A small-molecule ligand and the protein it binds are described below.
Small molecule (SMILES): CC(=O)N[C@@H]1[C@@H](O)[C@H](O)[C@@H](CO)O[C@H]1O

Sequence of chain 1.A:
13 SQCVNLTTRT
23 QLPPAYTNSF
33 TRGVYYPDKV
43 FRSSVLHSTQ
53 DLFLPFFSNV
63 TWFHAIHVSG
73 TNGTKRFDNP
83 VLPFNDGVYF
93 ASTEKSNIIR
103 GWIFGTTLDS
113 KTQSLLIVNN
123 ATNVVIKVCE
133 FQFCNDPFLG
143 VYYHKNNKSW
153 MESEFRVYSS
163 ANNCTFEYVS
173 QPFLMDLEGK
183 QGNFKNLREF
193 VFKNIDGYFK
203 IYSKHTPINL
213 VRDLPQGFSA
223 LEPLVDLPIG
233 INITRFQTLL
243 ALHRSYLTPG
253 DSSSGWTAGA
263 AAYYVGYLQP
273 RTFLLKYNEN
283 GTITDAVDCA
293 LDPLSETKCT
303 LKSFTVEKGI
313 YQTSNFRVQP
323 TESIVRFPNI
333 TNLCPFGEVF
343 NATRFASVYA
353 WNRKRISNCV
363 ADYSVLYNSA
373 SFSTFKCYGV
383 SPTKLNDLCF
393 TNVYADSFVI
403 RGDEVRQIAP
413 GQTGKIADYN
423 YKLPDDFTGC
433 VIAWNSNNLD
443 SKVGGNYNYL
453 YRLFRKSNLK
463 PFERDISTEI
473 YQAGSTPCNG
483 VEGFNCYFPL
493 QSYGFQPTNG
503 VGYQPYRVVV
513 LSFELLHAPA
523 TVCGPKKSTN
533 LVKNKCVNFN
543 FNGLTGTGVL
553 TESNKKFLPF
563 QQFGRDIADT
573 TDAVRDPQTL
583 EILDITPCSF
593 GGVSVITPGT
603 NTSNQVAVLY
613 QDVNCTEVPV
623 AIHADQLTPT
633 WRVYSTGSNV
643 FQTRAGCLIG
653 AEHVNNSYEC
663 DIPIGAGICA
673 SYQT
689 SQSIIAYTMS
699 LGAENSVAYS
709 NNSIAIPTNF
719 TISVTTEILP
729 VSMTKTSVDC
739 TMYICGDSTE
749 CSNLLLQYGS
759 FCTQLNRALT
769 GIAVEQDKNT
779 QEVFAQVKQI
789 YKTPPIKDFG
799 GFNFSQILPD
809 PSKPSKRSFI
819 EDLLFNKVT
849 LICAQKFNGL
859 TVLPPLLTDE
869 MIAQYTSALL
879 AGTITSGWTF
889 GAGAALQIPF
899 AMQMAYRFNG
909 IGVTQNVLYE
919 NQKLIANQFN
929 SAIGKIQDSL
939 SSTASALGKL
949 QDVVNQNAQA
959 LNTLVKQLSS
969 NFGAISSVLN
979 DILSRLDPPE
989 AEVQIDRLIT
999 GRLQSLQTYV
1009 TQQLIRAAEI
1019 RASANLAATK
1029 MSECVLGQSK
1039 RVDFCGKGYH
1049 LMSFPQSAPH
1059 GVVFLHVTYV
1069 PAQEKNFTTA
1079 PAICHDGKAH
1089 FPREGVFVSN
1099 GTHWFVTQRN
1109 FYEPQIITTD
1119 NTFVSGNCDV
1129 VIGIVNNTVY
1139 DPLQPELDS

Binding-site contacts:
Ligand atom N2 contacts residue ASN149 of chain 1.A at 2.9 Å (h-bond).
Ligand atom C1 contacts residue ASN148 of chain 1.A at 4.0 Å.
Ligand atom C7 contacts residue HIS146 of chain 1.A at 3.8 Å.
Ligand atom C2 contacts residue ASN149 of chain 1.A at 2.5 Å.
Ligand atom C7 contacts residue ASN149 of chain 1.A at 3.3 Å.
Ligand atom C7 contacts residue ASN148 of chain 1.A at 4.3 Å.
Ligand atom C5 contacts residue ASN149 of chain 1.A at 3.7 Å.
Ligand atom C8 contacts residue ASN148 of chain 1.A at 3.7 Å.
Ligand atom O5 contacts residue ASN149 of chain 1.A at 2.4 Å (h-bond).
Ligand atom C2 contacts residue ASN148 of chain 1.A at 4.2 Å.
Ligand atom C4 contacts residue ASN149 of chain 1.A at 4.2 Å.
Ligand atom O7 contacts residue HIS146 of chain 1.A at 2.7 Å (h-bond).
Ligand atom C1 contacts residue ASN149 of chain 1.A at 1.4 Å.
Ligand atom C8 contacts residue ASN149 of chain 1.A at 4.4 Å.
Ligand atom C3 contacts residue ASN149 of chain 1.A at 3.8 Å.
Ligand atom O7 contacts residue ASN149 of chain 1.A at 3.3 Å (h-bond).
Ligand atom C8 contacts residue HIS146 of chain 1.A at 4.2 Å.
Ligand atom N2 contacts residue ASN148 of chain 1.A at 3.5 Å (h-bond).